Sequence of chain 1.A:
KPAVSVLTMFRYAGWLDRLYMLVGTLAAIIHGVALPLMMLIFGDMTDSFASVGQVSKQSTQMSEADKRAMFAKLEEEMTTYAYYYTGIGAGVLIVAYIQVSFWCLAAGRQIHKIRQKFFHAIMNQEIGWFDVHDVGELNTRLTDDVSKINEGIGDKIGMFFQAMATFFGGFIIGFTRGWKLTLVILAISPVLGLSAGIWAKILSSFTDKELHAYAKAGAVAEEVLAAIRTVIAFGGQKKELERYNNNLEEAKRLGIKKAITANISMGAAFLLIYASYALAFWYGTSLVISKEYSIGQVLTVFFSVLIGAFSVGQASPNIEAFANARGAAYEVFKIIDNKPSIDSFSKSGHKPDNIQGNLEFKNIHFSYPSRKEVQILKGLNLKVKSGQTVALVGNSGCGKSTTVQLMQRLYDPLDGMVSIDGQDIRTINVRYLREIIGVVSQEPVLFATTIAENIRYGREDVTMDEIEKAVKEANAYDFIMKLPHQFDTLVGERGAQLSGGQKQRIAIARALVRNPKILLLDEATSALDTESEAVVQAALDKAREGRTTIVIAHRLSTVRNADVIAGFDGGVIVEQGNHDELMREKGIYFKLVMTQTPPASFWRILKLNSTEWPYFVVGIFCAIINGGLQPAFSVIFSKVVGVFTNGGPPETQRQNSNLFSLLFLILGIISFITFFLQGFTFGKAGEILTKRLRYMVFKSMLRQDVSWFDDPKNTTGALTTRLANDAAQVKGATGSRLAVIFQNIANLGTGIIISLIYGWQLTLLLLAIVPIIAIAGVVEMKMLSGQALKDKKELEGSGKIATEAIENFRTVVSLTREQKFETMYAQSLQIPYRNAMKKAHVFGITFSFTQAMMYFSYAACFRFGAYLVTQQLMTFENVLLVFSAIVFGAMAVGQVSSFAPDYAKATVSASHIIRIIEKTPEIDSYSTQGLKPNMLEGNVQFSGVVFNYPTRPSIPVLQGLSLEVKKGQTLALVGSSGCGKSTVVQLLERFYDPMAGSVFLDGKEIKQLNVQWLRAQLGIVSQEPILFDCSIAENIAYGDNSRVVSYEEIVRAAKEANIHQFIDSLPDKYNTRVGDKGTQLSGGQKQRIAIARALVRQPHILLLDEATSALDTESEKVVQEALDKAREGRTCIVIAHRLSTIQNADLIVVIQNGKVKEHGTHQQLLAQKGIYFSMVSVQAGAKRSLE

Binding-site contacts:
Ligand atom O contacts residue PHE979 of chain 1.A at 3.0 Å.
Ligand atom CA contacts residue PHE2 of chain 1.C at 3.7 Å (hydrophobic).
Ligand atom CD2 contacts residue PHE339 of chain 1.A at 3.3 Å (hydrophobic).
Ligand atom CB contacts residue 30F3 of chain 1.C at 3.5 Å.
Ligand atom SE2 contacts residue PHE724 of chain 1.A at 3.5 Å.
Ligand atom CZ contacts residue 30F3 of chain 1.C at 3.9 Å.
Ligand atom C09 contacts residue VAL978 of chain 1.A at 3.8 Å (hydrophobic).
Ligand atom CA contacts residue SER975 of chain 1.A at 3.5 Å.
Ligand atom CE2 contacts residue TYR306 of chain 1.A at 3.7 Å (hydrophobic).
Ligand atom N contacts residue PHE979 of chain 1.A at 3.1 Å.
Ligand atom CZ contacts residue TYR306 of chain 1.A at 2.8 Å (hydrophobic).
Ligand atom SE2 contacts residue GLN721 of chain 1.A at 3.1 Å.
Ligand atom SE2 contacts residue VAL978 of chain 1.A at 3.7 Å.
Ligand atom C09 contacts residue SER725 of chain 1.A at 2.9 Å.
Ligand atom O contacts residue PHE2 of chain 1.C at 3.0 Å.
Ligand atom CZ contacts residue PHE339 of chain 1.A at 4.0 Å (hydrophobic).
Ligand atom C contacts residue PHE2 of chain 1.C at 3.7 Å (hydrophobic).
Ligand atom C09 contacts residue PHE2 of chain 1.C at 3.2 Å (hydrophobic).
Ligand atom CD1 contacts residue TYR306 of chain 1.A at 3.7 Å (hydrophobic).
Ligand atom N contacts residue PHE979 of chain 1.A at 3.2 Å.
Ligand atom CA contacts residue SER725 of chain 1.A at 3.2 Å.
Ligand atom CA contacts residue PHE979 of chain 1.A at 3.1 Å (hydrophobic).
Ligand atom O contacts residue SER975 of chain 1.A at 2.8 Å (h-bond).
Ligand atom CB contacts residue PHE728 of chain 1.A at 3.7 Å (hydrophobic).
Ligand atom O contacts residue ALA976 of chain 1.A at 3.9 Å.
Ligand atom SE2 contacts residue PHE979 of chain 1.A at 3.6 Å.
Ligand atom CE2 contacts residue PHE728 of chain 1.A at 3.8 Å (hydrophobic).
Ligand atom O contacts residue SER725 of chain 1.A at 2.9 Å (h-bond).
Ligand atom CA contacts residue PHE979 of chain 1.A at 3.9 Å (hydrophobic).
Ligand atom N contacts residue SER975 of chain 1.A at 3.9 Å.
Ligand atom CE2 contacts residue PHE2 of chain 1.C at 3.6 Å (hydrophobic).
Ligand atom C contacts residue PHE979 of chain 1.A at 3.2 Å (hydrophobic).
Ligand atom C09 contacts residue PHE979 of chain 1.A at 3.3 Å (hydrophobic).
Ligand atom CE2 contacts residue 30F3 of chain 1.C at 3.4 Å.
Ligand atom C contacts residue PHE979 of chain 1.A at 3.5 Å (hydrophobic).
Ligand atom O contacts residue MET982 of chain 1.A at 3.2 Å (h-bond).
Ligand atom C contacts residue SER975 of chain 1.A at 3.7 Å.
Ligand atom C contacts residue SER725 of chain 1.A at 3.1 Å.
Ligand atom CE1 contacts residue TYR306 of chain 1.A at 2.8 Å (hydrophobic).
Ligand atom CE2 contacts residue PHE339 of chain 1.A at 3.2 Å (hydrophobic).

A protein and the small-molecule ligand that binds it are described below.
Small molecule (SMILES): O=C1N[C@@H](Cc2ccccc2)c2nc(c[se]2)C(=O)N[C@@H](Cc2ccccc2)c2nc(c[se]2)C(=O)N[C@@H](Cc2ccccc2)c2nc1c[se]2

Sequence of chain 1.C:
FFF